Binding-site contacts:
Ligand atom CD1 contacts residue VAL152 of chain 1.OA at 3.4 Å (hydrophobic).
Ligand atom C contacts residue TYR99 of chain 1.OA at 3.6 Å (hydrophobic).
Ligand atom CE2 contacts residue LYS66 of chain 1.OA at 3.5 Å.
Ligand atom N contacts residue ASP77 of chain 1.OA at 2.8 Å (salt-bridge).
Ligand atom O contacts residue THR73 of chain 1.OA at 2.9 Å.
Ligand atom O contacts residue TYR7 of chain 1.OA at 3.4 Å.
Ligand atom CG1 contacts residue ASP77 of chain 1.OA at 3.3 Å.
Ligand atom O contacts residue LYS66 of chain 1.OA at 3.6 Å.
Ligand atom CG1 contacts residue TYR123 of chain 1.OA at 3.6 Å (hydrophobic).
Ligand atom O contacts residue HIS70 of chain 1.OA at 2.5 Å (h-bond).
Ligand atom CA contacts residue ASP77 of chain 1.OA at 3.6 Å.
Ligand atom CG2 contacts residue PHE9 of chain 1.OA at 3.6 Å (hydrophobic).
Ligand atom O contacts residue TRP147 of chain 1.OA at 3.0 Å (h-bond).
Ligand atom N contacts residue TYR171 of chain 1.OA at 3.1 Å (h-bond).
Ligand atom O contacts residue TYR159 of chain 1.OA at 2.7 Å (h-bond).
Ligand atom N contacts residue GLU63 of chain 1.OA at 3.1 Å (salt-bridge).
Ligand atom CA contacts residue TYR7 of chain 1.OA at 3.3 Å (hydrophobic).
Ligand atom CG1 contacts residue GLU63 of chain 1.OA at 3.3 Å.
Ligand atom N contacts residue TYR99 of chain 1.OA at 2.7 Å (h-bond).
Ligand atom CE2 contacts residue GLU63 of chain 1.OA at 3.0 Å.
Ligand atom C contacts residue HIS70 of chain 1.OA at 3.4 Å.
Ligand atom CG2 contacts residue TYR99 of chain 1.OA at 3.1 Å (hydrophobic).
Ligand atom CE1 contacts residue THR163 of chain 1.OA at 3.5 Å.
Ligand atom CG1 contacts residue LYS66 of chain 1.OA at 3.6 Å.
Ligand atom O contacts residue THR143 of chain 1.OA at 3.3 Å (h-bond).
Ligand atom CD2 contacts residue GLU63 of chain 1.OA at 2.8 Å.
Ligand atom CD1 contacts residue THR163 of chain 1.OA at 3.6 Å.
Ligand atom C contacts residue TYR7 of chain 1.OA at 3.5 Å (hydrophobic).
Ligand atom O contacts residue TYR84 of chain 1.OA at 3.1 Å (h-bond).
Ligand atom CD1 contacts residue TRP167 of chain 1.OA at 3.5 Å (hydrophobic).
Ligand atom O contacts residue HIS70 of chain 1.OA at 3.4 Å.
Ligand atom CE1 contacts residue GLN155 of chain 1.OA at 3.4 Å.
Ligand atom ND1 contacts residue GLN155 of chain 1.OA at 2.9 Å (h-bond).
Ligand atom CA contacts residue TYR99 of chain 1.OA at 3.5 Å (hydrophobic).
Ligand atom CG1 contacts residue THR143 of chain 1.OA at 3.2 Å.
Ligand atom CB contacts residue TYR99 of chain 1.OA at 3.4 Å (hydrophobic).
Ligand atom N contacts residue TYR7 of chain 1.OA at 2.3 Å (h-bond).
Ligand atom CG2 contacts residue VAL152 of chain 1.OA at 3.6 Å (hydrophobic).
Ligand atom CA contacts residue GLU63 of chain 1.OA at 3.6 Å.
Ligand atom OXT contacts residue THR80 of chain 1.OA at 3.2 Å.

A protein and the small-molecule ligand that binds it are described below.
Small molecule (SMILES): CC[C@H](C)[C@H](NC(=O)[C@H](CC(C)C)NC(=O)[C@H](Cc1cnc[nH]1)NC(=O)[C@H](CC(=O)O)NC(=O)[C@H](CC(C)C)NC(=O)[C@@H](NC(=O)[C@@H](N)Cc1ccc(O)cc1)C(C)C)C(=O)N[C@H](C(=O)N[C@H](C(=O)O)C(C)C)C(C)C

Sequence of chain 1.OA:
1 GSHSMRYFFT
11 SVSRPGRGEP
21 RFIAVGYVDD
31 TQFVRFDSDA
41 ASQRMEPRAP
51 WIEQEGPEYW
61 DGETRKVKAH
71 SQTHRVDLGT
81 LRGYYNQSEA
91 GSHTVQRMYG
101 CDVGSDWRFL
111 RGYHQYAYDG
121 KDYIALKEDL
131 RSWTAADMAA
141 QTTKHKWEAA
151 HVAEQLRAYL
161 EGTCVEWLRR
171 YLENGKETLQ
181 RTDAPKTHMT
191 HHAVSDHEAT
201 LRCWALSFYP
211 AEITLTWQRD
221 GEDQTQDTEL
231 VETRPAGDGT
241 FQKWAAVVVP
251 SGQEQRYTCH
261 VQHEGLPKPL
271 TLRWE